Binding-site contacts:
Ligand atom C4 contacts residue PHE201 of chain 1.A at 3.7 Å (hydrophobic).
Ligand atom C2 contacts residue GLY206 of chain 1.A at 4.1 Å.
Ligand atom O7 contacts residue ASN280 of chain 1.A at 3.5 Å (h-bond).
Ligand atom O7 contacts residue GLU332 of chain 2.A at 3.3 Å.
Ligand atom C2 contacts residue GLU332 of chain 2.A at 3.4 Å.
Ligand atom O5 contacts residue ASN280 of chain 1.A at 2.4 Å (h-bond).
Ligand atom C8 contacts residue PHE341 of chain 2.A at 4.0 Å (hydrophobic).
Ligand atom C1 contacts residue SER385 of chain 2.A at 4.1 Å.
Ligand atom C8 contacts residue GLY340 of chain 2.A at 3.4 Å.
Ligand atom C3 contacts residue GLU332 of chain 2.A at 3.2 Å.
Ligand atom N2 contacts residue GLY206 of chain 1.A at 4.2 Å.
Ligand atom C4 contacts residue ASN280 of chain 1.A at 4.3 Å.
Ligand atom O7 contacts residue THR342 of chain 2.A at 2.7 Å (h-bond).
Ligand atom O3 contacts residue PHE201 of chain 1.A at 4.0 Å.
Ligand atom C5 contacts residue GLY208 of chain 1.A at 3.9 Å.
Ligand atom C7 contacts residue ASN280 of chain 1.A at 3.3 Å.
Ligand atom C6 contacts residue GLY208 of chain 1.A at 3.2 Å.
Ligand atom C8 contacts residue GLU332 of chain 2.A at 4.2 Å.
Ligand atom C2 contacts residue ASN280 of chain 1.A at 2.5 Å.
Ligand atom C3 contacts residue LEU204 of chain 1.A at 3.6 Å (hydrophobic).
Ligand atom C1 contacts residue ASN280 of chain 1.A at 1.4 Å.
Ligand atom C6 contacts residue LEU209 of chain 1.A at 3.5 Å (hydrophobic).
Ligand atom C3 contacts residue ASN280 of chain 1.A at 3.8 Å.
Ligand atom N2 contacts residue ASN280 of chain 1.A at 2.8 Å (h-bond).
Ligand atom C7 contacts residue THR342 of chain 2.A at 3.7 Å.
Ligand atom C8 contacts residue THR342 of chain 2.A at 4.2 Å.
Ligand atom C4 contacts residue LEU204 of chain 1.A at 3.5 Å (hydrophobic).
Ligand atom C7 contacts residue SER385 of chain 2.A at 3.8 Å.
Ligand atom C7 contacts residue GLU332 of chain 2.A at 4.0 Å.
Ligand atom C6 contacts residue SER278 of chain 1.A at 3.8 Å.
Ligand atom N2 contacts residue GLU332 of chain 2.A at 3.8 Å.
Ligand atom C5 contacts residue ASN280 of chain 1.A at 3.7 Å.
Ligand atom O4 contacts residue THR342 of chain 2.A at 4.0 Å.
Ligand atom O4 contacts residue PHE201 of chain 1.A at 3.3 Å.
Ligand atom O7 contacts residue SER385 of chain 2.A at 2.7 Å (h-bond).
Ligand atom C4 contacts residue GLU332 of chain 2.A at 3.7 Å.
Ligand atom C8 contacts residue GLY333 of chain 2.A at 3.6 Å.
Ligand atom O3 contacts residue GLU332 of chain 2.A at 2.3 Å (salt-bridge).
Ligand atom O3 contacts residue LEU204 of chain 1.A at 3.6 Å.
Ligand atom C1 contacts residue GLY206 of chain 1.A at 3.9 Å.

Sequence of chain 1.A:
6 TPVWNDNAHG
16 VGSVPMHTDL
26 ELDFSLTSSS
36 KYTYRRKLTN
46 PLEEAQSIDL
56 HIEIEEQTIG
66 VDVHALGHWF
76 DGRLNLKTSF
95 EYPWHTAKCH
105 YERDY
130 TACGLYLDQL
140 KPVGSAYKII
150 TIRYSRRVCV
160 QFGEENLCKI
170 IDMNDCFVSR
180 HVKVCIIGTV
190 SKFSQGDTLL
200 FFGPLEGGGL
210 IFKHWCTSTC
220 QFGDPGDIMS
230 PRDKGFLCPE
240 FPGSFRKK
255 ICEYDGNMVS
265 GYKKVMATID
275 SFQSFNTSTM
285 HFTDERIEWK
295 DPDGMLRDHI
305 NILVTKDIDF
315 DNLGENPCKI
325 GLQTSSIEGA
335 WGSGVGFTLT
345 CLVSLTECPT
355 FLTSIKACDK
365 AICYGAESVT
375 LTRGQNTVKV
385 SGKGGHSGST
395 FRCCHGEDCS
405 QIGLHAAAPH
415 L

Sequence of chain 2.A:
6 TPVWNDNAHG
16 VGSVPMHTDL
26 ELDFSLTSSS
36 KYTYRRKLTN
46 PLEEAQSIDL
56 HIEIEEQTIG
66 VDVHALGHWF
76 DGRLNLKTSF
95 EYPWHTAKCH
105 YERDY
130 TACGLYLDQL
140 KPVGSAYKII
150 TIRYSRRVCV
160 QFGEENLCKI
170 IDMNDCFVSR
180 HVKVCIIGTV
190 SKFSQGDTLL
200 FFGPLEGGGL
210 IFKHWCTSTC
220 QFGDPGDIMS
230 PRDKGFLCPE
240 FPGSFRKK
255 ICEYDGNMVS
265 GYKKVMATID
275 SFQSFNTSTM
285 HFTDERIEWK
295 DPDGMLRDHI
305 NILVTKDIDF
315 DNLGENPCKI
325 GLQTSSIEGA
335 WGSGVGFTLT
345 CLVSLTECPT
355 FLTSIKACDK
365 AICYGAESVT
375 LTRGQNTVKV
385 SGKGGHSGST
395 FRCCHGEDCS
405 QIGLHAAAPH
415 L

The protein below binds the small molecule below.
Small molecule (SMILES): CC(=O)N[C@H]1[C@H](O[C@H]2[C@H](O)[C@@H](NC(C)=O)CO[C@@H]2CO[C@H]2O[C@@H](C)[C@@H](O)[C@@H](O)[C@@H]2O)O[C@H](CO)[C@@H](O)[C@@H]1O